Binding-site contacts:
Ligand atom P contacts residue LEU1135 of chain 1.A at 3.8 Å.
Ligand atom C5' contacts residue TRP1136 of chain 1.A at 3.8 Å (hydrophobic).
Ligand atom OP2 contacts residue LYS1118 of chain 1.A at 3.5 Å.
Ligand atom O3' contacts residue SER1216 of chain 1.A at 4.2 Å.
Ligand atom C4' contacts residue TRP1136 of chain 1.A at 3.8 Å (hydrophobic).
Ligand atom C2' contacts residue LYS1118 of chain 1.A at 4.0 Å.
Ligand atom OP2 contacts residue GLN1221 of chain 1.A at 3.2 Å (h-bond).
Ligand atom O4' contacts residue TRP1136 of chain 1.A at 3.6 Å.
Ligand atom O3' contacts residue TRP1136 of chain 1.A at 3.6 Å.
Ligand atom O3' contacts residue PRO1137 of chain 1.A at 4.1 Å.
Ligand atom OP1 contacts residue PRO1137 of chain 1.A at 3.4 Å.
Ligand atom N3 contacts residue TRP1136 of chain 1.A at 4.3 Å.
Ligand atom OP2 contacts residue LYS1118 of chain 1.A at 2.3 Å (salt-bridge).
Ligand atom O5' contacts residue LYS1118 of chain 1.A at 3.6 Å.
Ligand atom O3' contacts residue LEU1135 of chain 1.A at 3.3 Å.
Ligand atom P contacts residue LYS1118 of chain 1.A at 3.6 Å.
Ligand atom C1' contacts residue TRP1136 of chain 1.A at 3.5 Å (hydrophobic).
Ligand atom OP1 contacts residue ARG1114 of chain 1.A at 2.6 Å (salt-bridge).
Ligand atom P contacts residue LYS1118 of chain 1.A at 3.8 Å.
Ligand atom P contacts residue SER1216 of chain 1.A at 3.8 Å.
Ligand atom O4' contacts residue TRP1136 of chain 1.A at 3.5 Å.
Ligand atom OP2 contacts residue SER1216 of chain 1.A at 3.5 Å.
Ligand atom O2 contacts residue TRP1136 of chain 1.A at 2.8 Å (h-bond).
Ligand atom P contacts residue ARG1114 of chain 1.A at 3.8 Å.
Ligand atom OP1 contacts residue VAL1139 of chain 1.A at 4.1 Å.
Ligand atom C3' contacts residue LYS1118 of chain 1.A at 3.6 Å.
Ligand atom C4' contacts residue TRP1136 of chain 1.A at 3.8 Å (hydrophobic).
Ligand atom C2 contacts residue TRP1136 of chain 1.A at 3.8 Å (hydrophobic).
Ligand atom C5' contacts residue PRO1137 of chain 1.A at 3.9 Å (hydrophobic).
Ligand atom C4' contacts residue LEU1135 of chain 1.A at 4.2 Å (hydrophobic).
Ligand atom OP2 contacts residue GLN1219 of chain 1.A at 3.8 Å.
Ligand atom OP1 contacts residue LYS1118 of chain 1.A at 3.8 Å.
Ligand atom OP1 contacts residue LEU1135 of chain 1.A at 3.3 Å.
Ligand atom O5' contacts residue TRP1136 of chain 1.A at 4.1 Å.
Ligand atom O3' contacts residue LYS1118 of chain 1.A at 4.0 Å.
Ligand atom C2 contacts residue TRP1136 of chain 1.A at 4.2 Å (hydrophobic).
Ligand atom C3' contacts residue LEU1135 of chain 1.A at 4.1 Å (hydrophobic).
Ligand atom OP1 contacts residue SER1216 of chain 1.A at 3.1 Å (h-bond).
Ligand atom O5' contacts residue ARG1114 of chain 1.A at 4.2 Å.
Ligand atom OP1 contacts residue TRP1136 of chain 1.A at 4.1 Å.

A small-molecule ligand and the protein it binds are described below.
Small molecule (SMILES): Cc1cn([C@H]2C[C@H](O[P](=O)(O)OC[C@H]3O[C@@H](n4cnc5c(N)ncnc54)C[C@@H]3O[P](=O)(O)OC[C@H]3O[C@@H](n4ccc(N)nc4=O)C[C@@H]3O[P](=O)(O)OC[C@H]3O[C@@H](n4cnc5c(N)ncnc54)C[C@@H]3O[P](=O)(O)OC[C@H]3O[C@@H](n4cnc5c(N)ncnc54)C[C@@H]3O)[C@@H](CO[P](=O)(O)O[C@H]3C[C@H](n4cnc5c(=O)nc(N)[nH]c54)O[C@@H]3CO[P](=O)(O)O[C@H]3C[C@H](n4cnc5c(N)ncnc54)O[C@@H]3CO[P](=O)(O)O[C@H]3C[C@H](n4ccc(N)nc4=O)O[C@@H]3CO[P](=O)(O)O[C@H]3C[C@H](n4cnc5c(N)ncnc54)O[C@@H]3COP(=O)=O)O2)c(=O)[nH]c1=O

Sequence of chain 1.A:
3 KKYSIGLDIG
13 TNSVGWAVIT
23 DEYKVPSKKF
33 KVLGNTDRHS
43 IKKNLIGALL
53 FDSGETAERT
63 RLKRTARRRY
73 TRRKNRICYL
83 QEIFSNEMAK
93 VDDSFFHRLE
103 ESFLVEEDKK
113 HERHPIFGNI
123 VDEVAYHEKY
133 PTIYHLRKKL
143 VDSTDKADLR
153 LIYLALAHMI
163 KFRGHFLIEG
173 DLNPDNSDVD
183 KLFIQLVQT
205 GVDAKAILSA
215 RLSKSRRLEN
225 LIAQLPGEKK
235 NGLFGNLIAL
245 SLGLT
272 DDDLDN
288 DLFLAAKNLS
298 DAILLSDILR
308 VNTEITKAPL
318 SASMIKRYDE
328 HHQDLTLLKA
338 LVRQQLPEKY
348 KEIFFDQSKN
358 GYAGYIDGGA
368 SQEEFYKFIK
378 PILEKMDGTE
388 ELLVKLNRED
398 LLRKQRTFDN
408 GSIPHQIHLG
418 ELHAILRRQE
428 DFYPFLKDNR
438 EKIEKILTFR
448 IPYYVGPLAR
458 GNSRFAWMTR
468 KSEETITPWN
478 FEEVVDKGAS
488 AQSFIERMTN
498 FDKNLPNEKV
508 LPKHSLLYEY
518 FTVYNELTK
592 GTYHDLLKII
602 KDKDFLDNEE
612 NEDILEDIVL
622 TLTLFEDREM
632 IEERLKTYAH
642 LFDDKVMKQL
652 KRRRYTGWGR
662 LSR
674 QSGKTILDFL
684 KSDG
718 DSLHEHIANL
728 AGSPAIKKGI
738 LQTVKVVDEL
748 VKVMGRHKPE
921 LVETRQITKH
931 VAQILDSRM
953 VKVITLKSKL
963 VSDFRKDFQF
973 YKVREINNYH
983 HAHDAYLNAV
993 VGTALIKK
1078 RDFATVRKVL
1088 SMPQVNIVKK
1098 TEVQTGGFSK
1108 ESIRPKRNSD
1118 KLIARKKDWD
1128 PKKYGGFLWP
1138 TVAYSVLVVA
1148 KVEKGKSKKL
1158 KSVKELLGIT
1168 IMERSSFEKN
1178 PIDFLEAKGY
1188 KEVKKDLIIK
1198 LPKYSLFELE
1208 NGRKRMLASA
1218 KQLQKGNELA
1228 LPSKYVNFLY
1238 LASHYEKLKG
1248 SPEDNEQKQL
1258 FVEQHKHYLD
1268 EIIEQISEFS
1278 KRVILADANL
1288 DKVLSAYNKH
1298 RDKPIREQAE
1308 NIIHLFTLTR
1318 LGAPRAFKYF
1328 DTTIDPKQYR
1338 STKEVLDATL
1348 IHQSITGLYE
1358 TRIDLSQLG